The small molecule below binds the protein below.
Small molecule (SMILES): Nc1ncnc2c1ncn2[C@@H]1O[C@H](CO[P](=O)(O)O[P](=O)(O)NP(=O)(O)O)[C@@H](O)[C@H]1O

Sequence of chain 1.D:
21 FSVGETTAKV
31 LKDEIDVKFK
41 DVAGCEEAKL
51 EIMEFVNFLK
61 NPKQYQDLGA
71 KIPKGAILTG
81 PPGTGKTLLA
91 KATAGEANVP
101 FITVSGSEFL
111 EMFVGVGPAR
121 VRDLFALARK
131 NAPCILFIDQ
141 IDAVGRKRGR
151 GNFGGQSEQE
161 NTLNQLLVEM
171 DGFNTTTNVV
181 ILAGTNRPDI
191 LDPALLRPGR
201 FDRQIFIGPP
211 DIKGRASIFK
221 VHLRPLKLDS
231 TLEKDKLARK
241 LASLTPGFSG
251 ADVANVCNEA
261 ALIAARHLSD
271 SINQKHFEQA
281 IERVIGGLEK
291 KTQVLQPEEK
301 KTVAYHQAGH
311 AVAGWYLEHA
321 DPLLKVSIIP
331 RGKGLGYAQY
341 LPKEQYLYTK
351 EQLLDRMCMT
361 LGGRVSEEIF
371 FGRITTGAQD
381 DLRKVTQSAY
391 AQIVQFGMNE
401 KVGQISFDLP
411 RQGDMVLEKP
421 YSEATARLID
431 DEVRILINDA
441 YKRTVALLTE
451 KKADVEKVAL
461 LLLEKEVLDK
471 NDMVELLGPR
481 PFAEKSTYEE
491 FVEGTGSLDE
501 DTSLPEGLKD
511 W

Binding-site contacts:
Ligand atom O1B contacts residue MG1 of chain 1.O at 2.3 Å.
Ligand atom N7 contacts residue GLY85 of chain 1.C at 3.4 Å.
Ligand atom PA contacts residue GLY85 of chain 1.C at 2.8 Å.
Ligand atom O1A contacts residue LEU88 of chain 1.C at 3.2 Å (h-bond).
Ligand atom O3G contacts residue GLN140 of chain 1.C at 3.3 Å (h-bond).
Ligand atom O2A contacts residue LYS86 of chain 1.C at 3.0 Å (salt-bridge).
Ligand atom N9 contacts residue GLY250 of chain 1.C at 3.0 Å (h-bond).
Ligand atom C6 contacts residue ALA43 of chain 1.C at 3.5 Å (hydrophobic).
Ligand atom O3G contacts residue MG1 of chain 1.O at 2.1 Å.
Ligand atom N7 contacts residue THR84 of chain 1.C at 3.3 Å (h-bond).
Ligand atom O3A contacts residue THR84 of chain 1.C at 3.3 Å (h-bond).
Ligand atom O1B contacts residue THR87 of chain 1.C at 2.8 Å (h-bond).
Ligand atom N3 contacts residue HIS222 of chain 1.C at 3.0 Å (h-bond).
Ligand atom C8 contacts residue GLY250 of chain 1.C at 3.3 Å.
Ligand atom O3A contacts residue GLY83 of chain 1.C at 3.4 Å.
Ligand atom O1G contacts residue PRO82 of chain 1.C at 3.3 Å.
Ligand atom PG contacts residue ARG200 of chain 1.D at 2.8 Å.
Ligand atom N6 contacts residue ILE218 of chain 1.C at 3.5 Å.
Ligand atom PB contacts residue MG1 of chain 1.O at 2.8 Å.
Ligand atom C2 contacts residue ASP41 of chain 1.C at 3.5 Å.
Ligand atom O2A contacts residue THR84 of chain 1.C at 2.6 Å.
Ligand atom O2G contacts residue MG1 of chain 1.O at 3.3 Å.
Ligand atom O2G contacts residue ARG200 of chain 1.D at 1.3 Å (salt-bridge).
Ligand atom N3B contacts residue ARG197 of chain 1.D at 3.0 Å (salt-bridge).
Ligand atom N6 contacts residue ALA43 of chain 1.C at 2.5 Å (h-bond).
Ligand atom N1 contacts residue ALA43 of chain 1.C at 3.4 Å (h-bond).
Ligand atom O3A contacts residue GLY85 of chain 1.C at 3.2 Å (h-bond).
Ligand atom O1G contacts residue GLY83 of chain 1.C at 3.3 Å (h-bond).
Ligand atom N3B contacts residue MG1 of chain 1.O at 2.1 Å.
Ligand atom C1' contacts residue GLY250 of chain 1.C at 3.4 Å.
Ligand atom O2' contacts residue HIS222 of chain 1.C at 3.1 Å.
Ligand atom C4 contacts residue GLY250 of chain 1.C at 3.2 Å.
Ligand atom PG contacts residue MG1 of chain 1.O at 2.5 Å.
Ligand atom O2A contacts residue GLY85 of chain 1.C at 1.3 Å (h-bond).
Ligand atom O1B contacts residue LYS86 of chain 1.C at 3.2 Å.
Ligand atom O1A contacts residue THR87 of chain 1.C at 3.4 Å.
Ligand atom O2B contacts residue GLY83 of chain 1.C at 3.0 Å (h-bond).
Ligand atom N1 contacts residue ILE218 of chain 1.C at 3.4 Å.
Ligand atom C4 contacts residue LEU88 of chain 1.C at 3.5 Å (hydrophobic).
Ligand atom N7 contacts residue GLY250 of chain 1.C at 3.4 Å.

Sequence of chain 1.C:
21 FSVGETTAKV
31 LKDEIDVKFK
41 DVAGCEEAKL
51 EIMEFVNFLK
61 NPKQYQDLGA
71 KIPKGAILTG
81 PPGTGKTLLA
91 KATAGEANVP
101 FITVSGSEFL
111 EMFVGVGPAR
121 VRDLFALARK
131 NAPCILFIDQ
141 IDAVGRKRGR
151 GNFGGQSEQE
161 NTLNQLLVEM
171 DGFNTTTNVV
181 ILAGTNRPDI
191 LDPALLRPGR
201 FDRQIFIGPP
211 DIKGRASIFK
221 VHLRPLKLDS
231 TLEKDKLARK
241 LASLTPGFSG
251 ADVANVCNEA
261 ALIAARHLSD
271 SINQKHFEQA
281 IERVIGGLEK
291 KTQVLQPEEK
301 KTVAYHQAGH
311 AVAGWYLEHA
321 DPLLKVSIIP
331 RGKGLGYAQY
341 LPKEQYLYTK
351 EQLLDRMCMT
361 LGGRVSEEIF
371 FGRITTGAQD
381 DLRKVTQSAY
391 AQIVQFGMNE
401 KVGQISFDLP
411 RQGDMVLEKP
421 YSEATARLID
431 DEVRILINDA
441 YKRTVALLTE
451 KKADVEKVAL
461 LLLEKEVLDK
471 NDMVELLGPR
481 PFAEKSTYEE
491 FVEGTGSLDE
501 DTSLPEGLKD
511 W